Sequence of chain 1.A:
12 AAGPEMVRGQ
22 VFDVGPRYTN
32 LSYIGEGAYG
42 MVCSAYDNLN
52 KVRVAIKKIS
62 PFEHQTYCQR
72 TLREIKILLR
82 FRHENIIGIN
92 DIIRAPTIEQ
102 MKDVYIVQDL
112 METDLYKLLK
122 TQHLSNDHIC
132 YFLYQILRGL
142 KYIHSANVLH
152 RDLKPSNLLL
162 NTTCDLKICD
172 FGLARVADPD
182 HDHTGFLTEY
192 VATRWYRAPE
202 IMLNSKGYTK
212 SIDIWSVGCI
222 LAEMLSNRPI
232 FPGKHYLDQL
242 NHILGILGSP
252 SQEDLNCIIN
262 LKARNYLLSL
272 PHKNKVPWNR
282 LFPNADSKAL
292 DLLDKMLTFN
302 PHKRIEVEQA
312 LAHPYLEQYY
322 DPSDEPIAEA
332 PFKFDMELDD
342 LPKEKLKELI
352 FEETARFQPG

This small molecule binds to this protein.
Small molecule (SMILES): Cn1cnc2c(NCc3ccccc3)nc(NCCO)nc21

Binding-site contacts:
Ligand atom C9 contacts residue ILE35 of chain 1.A at 3.9 Å (hydrophobic).
Ligand atom C8 contacts residue LYS118 of chain 1.A at 3.4 Å.
Ligand atom C6 contacts residue GLU113 of chain 1.A at 3.1 Å.
Ligand atom N contacts residue LEU160 of chain 1.A at 3.7 Å.
Ligand atom C contacts residue ASP110 of chain 1.A at 3.2 Å.
Ligand atom C contacts residue LEU111 of chain 1.A at 3.8 Å (hydrophobic).
Ligand atom C10 contacts residue ILE35 of chain 1.A at 3.0 Å (hydrophobic).
Ligand atom C9 contacts residue LYS118 of chain 1.A at 3.8 Å.
Ligand atom N4 contacts residue VAL43 of chain 1.A at 3.9 Å.
Ligand atom N3 contacts residue VAL43 of chain 1.A at 4.0 Å.
Ligand atom N1 contacts residue ASP110 of chain 1.A at 3.8 Å.
Ligand atom N5 contacts residue LEU111 of chain 1.A at 3.8 Å.
Ligand atom C12 contacts residue GLU113 of chain 1.A at 3.8 Å.
Ligand atom C contacts residue ALA56 of chain 1.A at 3.4 Å (hydrophobic).
Ligand atom C6 contacts residue THR114 of chain 1.A at 4.0 Å.
Ligand atom C5 contacts residue GLU37 of chain 1.A at 3.5 Å.
Ligand atom C2 contacts residue VAL43 of chain 1.A at 4.0 Å (hydrophobic).
Ligand atom C4 contacts residue ILE35 of chain 1.A at 3.2 Å (hydrophobic).
Ligand atom C contacts residue MET112 of chain 1.A at 3.6 Å (hydrophobic).
Ligand atom N2 contacts residue ILE35 of chain 1.A at 3.6 Å.
Ligand atom C3A contacts residue LEU111 of chain 1.A at 3.9 Å (hydrophobic).
Ligand atom N1 contacts residue LEU111 of chain 1.A at 3.5 Å.
Ligand atom C3 contacts residue ALA56 of chain 1.A at 4.0 Å (hydrophobic).
Ligand atom C6 contacts residue MET112 of chain 1.A at 2.9 Å (hydrophobic).
Ligand atom C1 contacts residue MET112 of chain 1.A at 3.7 Å (hydrophobic).
Ligand atom C3 contacts residue GLN109 of chain 1.A at 3.1 Å.
Ligand atom N contacts residue ALA56 of chain 1.A at 3.6 Å.
Ligand atom C3A contacts residue LEU160 of chain 1.A at 3.7 Å (hydrophobic).
Ligand atom C7 contacts residue GLU113 of chain 1.A at 4.0 Å.
Ligand atom N1 contacts residue ALA56 of chain 1.A at 3.9 Å.
Ligand atom C7 contacts residue THR114 of chain 1.A at 3.9 Å.
Ligand atom C5 contacts residue ILE35 of chain 1.A at 4.0 Å (hydrophobic).
Ligand atom N1 contacts residue MET112 of chain 1.A at 2.7 Å (h-bond).
Ligand atom N1 contacts residue LEU160 of chain 1.A at 3.9 Å.
Ligand atom C11 contacts residue ILE35 of chain 1.A at 3.4 Å (hydrophobic).
Ligand atom C3A contacts residue MET112 of chain 1.A at 3.9 Å (hydrophobic).
Ligand atom C7A contacts residue LEU160 of chain 1.A at 3.6 Å (hydrophobic).
Ligand atom C7A contacts residue ALA56 of chain 1.A at 4.1 Å (hydrophobic).
Ligand atom C contacts residue LEU160 of chain 1.A at 3.8 Å (hydrophobic).
Ligand atom N5 contacts residue MET112 of chain 1.A at 2.5 Å (h-bond).